Sequence of chain 1.A:
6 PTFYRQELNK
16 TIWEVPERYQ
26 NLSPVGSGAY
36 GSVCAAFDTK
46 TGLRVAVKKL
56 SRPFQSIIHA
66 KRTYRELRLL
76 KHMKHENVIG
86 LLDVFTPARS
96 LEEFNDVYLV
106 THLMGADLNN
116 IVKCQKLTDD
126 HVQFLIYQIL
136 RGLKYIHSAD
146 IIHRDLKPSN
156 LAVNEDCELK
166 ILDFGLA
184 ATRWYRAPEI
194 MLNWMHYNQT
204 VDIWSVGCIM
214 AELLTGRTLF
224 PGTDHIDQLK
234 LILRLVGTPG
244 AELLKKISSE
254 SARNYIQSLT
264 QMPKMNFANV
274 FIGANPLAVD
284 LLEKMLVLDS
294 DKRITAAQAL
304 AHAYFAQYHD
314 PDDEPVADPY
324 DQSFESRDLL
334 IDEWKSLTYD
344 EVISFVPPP

Binding-site contacts:
Ligand atom N16 contacts residue TRP197 of chain 1.A at 3.5 Å.
Ligand atom C4 contacts residue LEU195 of chain 1.A at 3.2 Å (hydrophobic).
Ligand atom C1 contacts residue LEU195 of chain 1.A at 3.7 Å (hydrophobic).
Ligand atom C1 contacts residue GLU192 of chain 1.A at 3.8 Å.
Ligand atom C8 contacts residue LEU291 of chain 1.A at 2.8 Å (hydrophobic).
Ligand atom C2 contacts residue LEU246 of chain 1.A at 3.7 Å (hydrophobic).
Ligand atom C4 contacts residue ILE250 of chain 1.A at 3.8 Å (hydrophobic).
Ligand atom F18 contacts residue LEU195 of chain 1.A at 3.5 Å.
Ligand atom F18 contacts residue ILE259 of chain 1.A at 3.4 Å.
Ligand atom C2 contacts residue ILE250 of chain 1.A at 3.9 Å (hydrophobic).
Ligand atom C13 contacts residue LEU246 of chain 1.A at 3.9 Å (hydrophobic).
Ligand atom C2 contacts residue LEU195 of chain 1.A at 3.6 Å (hydrophobic).
Ligand atom C1 contacts residue LEU291 of chain 1.A at 3.8 Å (hydrophobic).
Ligand atom C10 contacts residue ILE259 of chain 1.A at 3.8 Å (hydrophobic).
Ligand atom C3 contacts residue PRO191 of chain 1.A at 3.7 Å (hydrophobic).
Ligand atom C12 contacts residue TRP197 of chain 1.A at 3.6 Å (hydrophobic).
Ligand atom N16 contacts residue ILE250 of chain 1.A at 3.9 Å.
Ligand atom C4 contacts residue ILE259 of chain 1.A at 3.5 Å (hydrophobic).
Ligand atom N15 contacts residue LEU291 of chain 1.A at 3.3 Å (h-bond).
Ligand atom F19 contacts residue TRP197 of chain 1.A at 3.6 Å.
Ligand atom C4 contacts residue PRO242 of chain 1.A at 3.6 Å (hydrophobic).
Ligand atom C6 contacts residue LYS249 of chain 1.A at 3.2 Å.
Ligand atom C14 contacts residue GLU192 of chain 1.A at 3.7 Å.
Ligand atom C3 contacts residue LEU195 of chain 1.A at 3.3 Å (hydrophobic).
Ligand atom C1 contacts residue PRO191 of chain 1.A at 3.8 Å (hydrophobic).
Ligand atom N15 contacts residue ASP292 of chain 1.A at 3.9 Å.
Ligand atom C13 contacts residue GLU192 of chain 1.A at 3.8 Å.
Ligand atom C14 contacts residue LEU246 of chain 1.A at 3.8 Å (hydrophobic).
Ligand atom C10 contacts residue LEU195 of chain 1.A at 3.1 Å (hydrophobic).
Ligand atom C11 contacts residue TRP197 of chain 1.A at 3.9 Å (hydrophobic).
Ligand atom C5 contacts residue TRP197 of chain 1.A at 3.9 Å (hydrophobic).
Ligand atom C3 contacts residue LEU291 of chain 1.A at 3.7 Å (hydrophobic).
Ligand atom C6 contacts residue TRP197 of chain 1.A at 3.4 Å (hydrophobic).
Ligand atom C9 contacts residue LEU195 of chain 1.A at 3.8 Å (hydrophobic).
Ligand atom N17 contacts residue TRP197 of chain 1.A at 3.7 Å.
Ligand atom N16 contacts residue LYS249 of chain 1.A at 3.7 Å.
Ligand atom C8 contacts residue GLU192 of chain 1.A at 3.8 Å.
Ligand atom C8 contacts residue SER293 of chain 1.A at 3.9 Å.
Ligand atom N15 contacts residue SER293 of chain 1.A at 3.1 Å (h-bond).
Ligand atom F18 contacts residue PRO242 of chain 1.A at 3.7 Å.

A small-molecule ligand and the protein it binds are described below.
Small molecule (SMILES): Fc1ccc(-c2c[nH]nc2-c2ccnc(F)c2)cc1